Sequence of chain 2.A:
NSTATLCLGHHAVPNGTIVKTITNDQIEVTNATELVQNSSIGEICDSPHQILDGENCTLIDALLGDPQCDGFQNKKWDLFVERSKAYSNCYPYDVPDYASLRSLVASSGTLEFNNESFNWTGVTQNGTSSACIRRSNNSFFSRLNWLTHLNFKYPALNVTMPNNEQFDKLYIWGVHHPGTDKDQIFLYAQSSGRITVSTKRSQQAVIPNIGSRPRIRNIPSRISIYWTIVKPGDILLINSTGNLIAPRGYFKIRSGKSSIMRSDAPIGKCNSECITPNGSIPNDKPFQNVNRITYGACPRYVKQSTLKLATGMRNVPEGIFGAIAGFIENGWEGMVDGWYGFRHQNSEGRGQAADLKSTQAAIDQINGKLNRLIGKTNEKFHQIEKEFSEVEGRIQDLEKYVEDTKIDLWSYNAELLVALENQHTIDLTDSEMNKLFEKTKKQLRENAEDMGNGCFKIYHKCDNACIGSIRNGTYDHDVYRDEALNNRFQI

Binding-site contacts:
Ligand atom N5 contacts residue THR140 of chain 2.A at 3.2 Å (h-bond).
Ligand atom C7 contacts residue PHE198 of chain 2.A at 4.2 Å (hydrophobic).
Ligand atom C11 contacts residue GLY139 of chain 2.A at 3.8 Å.
Ligand atom C1 contacts residue SER141 of chain 2.A at 4.2 Å.
Ligand atom C4 contacts residue THR140 of chain 2.A at 3.0 Å.
Ligand atom O10 contacts residue THR140 of chain 2.A at 3.8 Å.
Ligand atom C1 contacts residue SER142 of chain 2.A at 3.8 Å.
Ligand atom O10 contacts residue LEU199 of chain 2.A at 4.4 Å.
Ligand atom C11 contacts residue THR140 of chain 2.A at 3.7 Å.
Ligand atom O4 contacts residue THR140 of chain 2.A at 3.4 Å (h-bond).
Ligand atom O1B contacts residue SER141 of chain 2.A at 4.4 Å.
Ligand atom O7 contacts residue PHE198 of chain 2.A at 3.1 Å.
Ligand atom O9 contacts residue ASP195 of chain 2.A at 2.3 Å (salt-bridge).
Ligand atom C10 contacts residue LEU199 of chain 2.A at 3.9 Å (hydrophobic).
Ligand atom O1A contacts residue SER142 of chain 2.A at 2.7 Å (h-bond).
Ligand atom C5 contacts residue THR140 of chain 2.A at 3.7 Å.
Ligand atom C11 contacts residue LEU199 of chain 2.A at 3.8 Å (hydrophobic).
Ligand atom N5 contacts residue TRP158 of chain 2.A at 4.4 Å.
Ligand atom C3 contacts residue THR140 of chain 2.A at 4.2 Å.
Ligand atom O1A contacts residue ASN150 of chain 2.A at 4.5 Å.
Ligand atom C6 contacts residue THR140 of chain 2.A at 4.5 Å.
Ligand atom C8 contacts residue ASP195 of chain 2.A at 4.5 Å.
Ligand atom O9 contacts residue LYS194 of chain 2.A at 4.3 Å.
Ligand atom C10 contacts residue THR140 of chain 2.A at 3.3 Å.
Ligand atom O1A contacts residue SER141 of chain 2.A at 3.4 Å.
Ligand atom C11 contacts residue TRP158 of chain 2.A at 3.7 Å (hydrophobic).
Ligand atom C9 contacts residue ASP195 of chain 2.A at 3.1 Å.
Ligand atom O1A contacts residue THR140 of chain 2.A at 4.4 Å.
Ligand atom C11 contacts residue THR160 of chain 2.A at 3.6 Å.
Ligand atom O1B contacts residue SER142 of chain 2.A at 3.9 Å.
Ligand atom O8 contacts residue TRP158 of chain 2.A at 4.4 Å.
Ligand atom O8 contacts residue TYR103 of chain 2.A at 4.3 Å.
Ligand atom N5 contacts residue LEU199 of chain 2.A at 4.2 Å.

A protein and the small-molecule ligand that binds it are described below.
Small molecule (SMILES): CC(=O)N[C@H]1[C@H]([C@H](O)[C@H](O)CO)O[C@@](O)(C(=O)O)C[C@@H]1O